Sequence of chain 1.D:
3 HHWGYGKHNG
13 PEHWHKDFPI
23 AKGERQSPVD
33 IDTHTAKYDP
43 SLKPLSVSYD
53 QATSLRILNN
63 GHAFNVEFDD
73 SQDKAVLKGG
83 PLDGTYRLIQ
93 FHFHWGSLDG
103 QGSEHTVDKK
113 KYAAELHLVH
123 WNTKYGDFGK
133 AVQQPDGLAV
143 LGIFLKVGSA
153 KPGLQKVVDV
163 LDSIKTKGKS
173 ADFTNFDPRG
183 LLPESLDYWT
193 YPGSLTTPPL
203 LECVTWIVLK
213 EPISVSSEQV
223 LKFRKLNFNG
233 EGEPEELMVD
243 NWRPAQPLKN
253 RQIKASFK

Binding-site contacts:
Ligand atom S2 contacts residue THR198 of chain 1.D at 3.5 Å (h-bond).
Ligand atom O3 contacts residue THR198 of chain 1.D at 2.9 Å (h-bond).
Ligand atom O4 contacts residue THR198 of chain 1.D at 3.7 Å.
Ligand atom F16 contacts residue PHE130 of chain 1.D at 3.7 Å.
Ligand atom C5 contacts residue ZN1 of chain 1.Q at 3.0 Å.
Ligand atom O4 contacts residue ZN1 of chain 1.Q at 3.0 Å.
Ligand atom S12 contacts residue GLN92 of chain 1.D at 3.6 Å.
Ligand atom C9 contacts residue VAL121 of chain 1.D at 3.8 Å (hydrophobic).
Ligand atom N1 contacts residue HIS119 of chain 1.D at 3.2 Å (h-bond).
Ligand atom F18 contacts residue HIS94 of chain 1.D at 3.2 Å.
Ligand atom N1 contacts residue HIS94 of chain 1.D at 3.1 Å (h-bond).
Ligand atom F17 contacts residue ASN67 of chain 1.D at 3.8 Å.
Ligand atom C11 contacts residue HIS94 of chain 1.D at 3.4 Å.
Ligand atom N15 contacts residue PHE130 of chain 1.D at 3.5 Å.
Ligand atom F16 contacts residue LEU197 of chain 1.D at 3.7 Å.
Ligand atom O3 contacts residue THR199 of chain 1.D at 3.1 Å (h-bond).
Ligand atom C5 contacts residue THR198 of chain 1.D at 3.4 Å.
Ligand atom O4 contacts residue THR199 of chain 1.D at 3.2 Å (h-bond).
Ligand atom S12 contacts residue PHE130 of chain 1.D at 3.6 Å.
Ligand atom C7 contacts residue GLN92 of chain 1.D at 3.9 Å.
Ligand atom C6 contacts residue HIS94 of chain 1.D at 3.2 Å.
Ligand atom O3 contacts residue LEU197 of chain 1.D at 3.6 Å.
Ligand atom F17 contacts residue HIS94 of chain 1.D at 3.9 Å.
Ligand atom F16 contacts residue LEU140 of chain 1.D at 3.6 Å.
Ligand atom C5 contacts residue HIS119 of chain 1.D at 3.4 Å.
Ligand atom S12 contacts residue VAL121 of chain 1.D at 3.8 Å.
Ligand atom O4 contacts residue HIS94 of chain 1.D at 3.4 Å (h-bond).
Ligand atom C7 contacts residue HIS94 of chain 1.D at 3.7 Å.
Ligand atom N15 contacts residue ILE91 of chain 1.D at 3.5 Å.
Ligand atom N1 contacts residue ZN1 of chain 1.Q at 1.9 Å.
Ligand atom C5 contacts residue TRP208 of chain 1.D at 3.6 Å (hydrophobic).
Ligand atom F19 contacts residue LEU197 of chain 1.D at 3.1 Å.
Ligand atom F16 contacts residue VAL121 of chain 1.D at 3.2 Å.
Ligand atom F17 contacts residue GLN92 of chain 1.D at 2.9 Å.
Ligand atom O4 contacts residue HIS96 of chain 1.D at 3.5 Å.
Ligand atom S2 contacts residue THR199 of chain 1.D at 3.5 Å (h-bond).
Ligand atom S2 contacts residue HIS94 of chain 1.D at 3.7 Å.
Ligand atom N1 contacts residue HIS96 of chain 1.D at 3.6 Å (h-bond).
Ligand atom S2 contacts residue ZN1 of chain 1.Q at 3.0 Å.
Ligand atom N1 contacts residue THR198 of chain 1.D at 3.2 Å (h-bond).

This small molecule binds to this protein.
Small molecule (SMILES): CNS(=O)(=O)c1c(F)c(F)c(SCCN)c(F)c1F